Binding-site contacts:
Ligand atom C7 contacts residue ASN366 of chain 1.F at 3.9 Å.
Ligand atom O7 contacts residue ASN366 of chain 1.F at 4.5 Å.
Ligand atom C2 contacts residue ASN366 of chain 1.F at 2.4 Å.
Ligand atom C4 contacts residue ASN366 of chain 1.F at 4.2 Å.
Ligand atom C3 contacts residue ASN366 of chain 1.F at 3.8 Å.
Ligand atom C5 contacts residue ASN366 of chain 1.F at 3.7 Å.
Ligand atom N2 contacts residue ASN366 of chain 1.F at 2.9 Å (h-bond).
Ligand atom O5 contacts residue ASN366 of chain 1.F at 2.4 Å (h-bond).
Ligand atom C1 contacts residue ASN366 of chain 1.F at 1.4 Å.

This protein binds this small molecule.
Small molecule (SMILES): CC(=O)N[C@@H]1[C@@H](O)[C@H](O)[C@@H](CO)O[C@H]1O

Sequence of chain 1.F:
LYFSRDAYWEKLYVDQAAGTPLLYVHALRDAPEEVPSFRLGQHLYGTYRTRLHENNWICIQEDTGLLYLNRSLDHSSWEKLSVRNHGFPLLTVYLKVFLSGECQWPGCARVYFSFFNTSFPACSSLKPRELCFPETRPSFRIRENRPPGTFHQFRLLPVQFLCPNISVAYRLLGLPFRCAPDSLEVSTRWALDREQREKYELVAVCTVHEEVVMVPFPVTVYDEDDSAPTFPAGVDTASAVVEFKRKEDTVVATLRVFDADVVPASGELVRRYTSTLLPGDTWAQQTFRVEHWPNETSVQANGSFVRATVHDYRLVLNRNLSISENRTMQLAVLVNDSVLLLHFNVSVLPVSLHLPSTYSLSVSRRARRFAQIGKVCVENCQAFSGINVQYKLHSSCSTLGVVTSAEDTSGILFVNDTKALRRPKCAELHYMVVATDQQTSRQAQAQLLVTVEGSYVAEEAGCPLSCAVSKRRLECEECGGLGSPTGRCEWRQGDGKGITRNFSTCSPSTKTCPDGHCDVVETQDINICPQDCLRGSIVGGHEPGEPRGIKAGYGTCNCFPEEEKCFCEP